Binding-site contacts:
Ligand atom C12 contacts residue GLY69 of chain 1.D at 3.5 Å.
Ligand atom CL01 contacts residue GLY127 of chain 1.D at 3.5 Å.
Ligand atom B28 contacts residue GLY69 of chain 1.D at 3.8 Å.
Ligand atom C12 contacts residue LEU126 of chain 1.D at 3.6 Å (hydrophobic).
Ligand atom C05 contacts residue MET99 of chain 1.D at 3.8 Å (hydrophobic).
Ligand atom O03 contacts residue GLY68 of chain 1.D at 3.3 Å.
Ligand atom C05 contacts residue VAL71 of chain 1.D at 3.7 Å (hydrophobic).
Ligand atom C07 contacts residue MET99 of chain 1.D at 3.4 Å (hydrophobic).
Ligand atom C06 contacts residue SER98 of chain 1.D at 3.2 Å.
Ligand atom O19 contacts residue VAL71 of chain 1.D at 2.9 Å (h-bond).
Ligand atom O02 contacts residue SER98 of chain 1.D at 2.7 Å (h-bond).
Ligand atom C10 contacts residue GLY69 of chain 1.D at 3.6 Å.
Ligand atom O11 contacts residue LEU126 of chain 1.D at 3.0 Å (h-bond).
Ligand atom C04 contacts residue SER98 of chain 1.D at 2.7 Å.
Ligand atom B28 contacts residue HIS123 of chain 1.D at 3.6 Å.
Ligand atom O03 contacts residue SER98 of chain 1.D at 2.7 Å (h-bond).
Ligand atom O03 contacts residue MET99 of chain 1.D at 2.8 Å (h-bond).
Ligand atom C06 contacts residue MET99 of chain 1.D at 3.7 Å (hydrophobic).
Ligand atom B28 contacts residue MET99 of chain 1.D at 3.4 Å.
Ligand atom C08 contacts residue PRO125 of chain 1.D at 3.4 Å (hydrophobic).
Ligand atom O26 contacts residue ILE143 of chain 1.D at 3.6 Å.
Ligand atom CL01 contacts residue LEU126 of chain 1.D at 3.2 Å.
Ligand atom O19 contacts residue SER70 of chain 1.D at 3.7 Å.
Ligand atom C27 contacts residue ALA139 of chain 1.D at 3.7 Å (hydrophobic).
Ligand atom C20 contacts residue LEU126 of chain 1.D at 3.7 Å (hydrophobic).
Ligand atom N09 contacts residue GLY69 of chain 1.D at 2.8 Å (h-bond).
Ligand atom N17 contacts residue LEU126 of chain 1.D at 2.7 Å (h-bond).
Ligand atom O02 contacts residue HIS123 of chain 1.D at 3.6 Å (h-bond).
Ligand atom C08 contacts residue HIS123 of chain 1.D at 3.4 Å.
Ligand atom C18 contacts residue LEU126 of chain 1.D at 3.7 Å (hydrophobic).
Ligand atom C13 contacts residue LEU126 of chain 1.D at 3.6 Å (hydrophobic).
Ligand atom O26 contacts residue HIS142 of chain 1.D at 3.2 Å.
Ligand atom C08 contacts residue GLN124 of chain 1.D at 3.5 Å.
Ligand atom C25 contacts residue LEU126 of chain 1.D at 3.4 Å (hydrophobic).
Ligand atom C04 contacts residue GLY69 of chain 1.D at 3.8 Å.
Ligand atom C18 contacts residue VAL71 of chain 1.D at 3.8 Å (hydrophobic).
Ligand atom O11 contacts residue PRO125 of chain 1.D at 3.3 Å.
Ligand atom O03 contacts residue GLY69 of chain 1.D at 2.6 Å (h-bond).
Ligand atom B28 contacts residue SER98 of chain 1.D at 1.7 Å.
Ligand atom C05 contacts residue SER98 of chain 1.D at 3.3 Å.

This small molecule binds to this protein.
Small molecule (SMILES): COc1ccc(C(=O)N[C@@H](CC(C)C)C(=O)N[C@@H](CC(C)C)B(O)O)c(Cl)c1

Sequence of chain 1.D:
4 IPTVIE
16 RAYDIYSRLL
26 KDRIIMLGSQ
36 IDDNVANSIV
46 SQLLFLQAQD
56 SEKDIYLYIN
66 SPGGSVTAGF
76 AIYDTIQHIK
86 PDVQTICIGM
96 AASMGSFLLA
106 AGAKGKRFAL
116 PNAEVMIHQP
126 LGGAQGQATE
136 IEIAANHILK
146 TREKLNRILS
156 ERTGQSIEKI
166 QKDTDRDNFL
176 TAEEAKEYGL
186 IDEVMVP